Binding-site contacts:
Ligand atom O7 contacts residue ASN280 of chain 1.B at 3.2 Å (h-bond).
Ligand atom O7 contacts residue ASN282 of chain 1.B at 2.8 Å (h-bond).
Ligand atom C1 contacts residue ASN282 of chain 1.B at 1.4 Å.
Ligand atom C8 contacts residue GLU281 of chain 1.B at 3.4 Å.
Ligand atom O5 contacts residue ASN282 of chain 1.B at 2.3 Å (h-bond).
Ligand atom O6 contacts residue ASN282 of chain 1.B at 4.4 Å.
Ligand atom C7 contacts residue ASN280 of chain 1.B at 4.4 Å.
Ligand atom C7 contacts residue GLU281 of chain 1.B at 4.3 Å.
Ligand atom C3 contacts residue ASN282 of chain 1.B at 3.8 Å.
Ligand atom C2 contacts residue ASN282 of chain 1.B at 2.4 Å.
Ligand atom O7 contacts residue GLU281 of chain 1.B at 4.2 Å.
Ligand atom C8 contacts residue ASN282 of chain 1.B at 3.6 Å.
Ligand atom C7 contacts residue ASN282 of chain 1.B at 3.1 Å.
Ligand atom C4 contacts residue ASN282 of chain 1.B at 4.2 Å.
Ligand atom C5 contacts residue ASN282 of chain 1.B at 3.6 Å.
Ligand atom N2 contacts residue ASN282 of chain 1.B at 3.0 Å (h-bond).

The protein below binds the small molecule below.
Small molecule (SMILES): CC(=O)N[C@@H]1[C@@H](O)[C@H](O)[C@@H](CO)O[C@H]1O

Sequence of chain 1.B:
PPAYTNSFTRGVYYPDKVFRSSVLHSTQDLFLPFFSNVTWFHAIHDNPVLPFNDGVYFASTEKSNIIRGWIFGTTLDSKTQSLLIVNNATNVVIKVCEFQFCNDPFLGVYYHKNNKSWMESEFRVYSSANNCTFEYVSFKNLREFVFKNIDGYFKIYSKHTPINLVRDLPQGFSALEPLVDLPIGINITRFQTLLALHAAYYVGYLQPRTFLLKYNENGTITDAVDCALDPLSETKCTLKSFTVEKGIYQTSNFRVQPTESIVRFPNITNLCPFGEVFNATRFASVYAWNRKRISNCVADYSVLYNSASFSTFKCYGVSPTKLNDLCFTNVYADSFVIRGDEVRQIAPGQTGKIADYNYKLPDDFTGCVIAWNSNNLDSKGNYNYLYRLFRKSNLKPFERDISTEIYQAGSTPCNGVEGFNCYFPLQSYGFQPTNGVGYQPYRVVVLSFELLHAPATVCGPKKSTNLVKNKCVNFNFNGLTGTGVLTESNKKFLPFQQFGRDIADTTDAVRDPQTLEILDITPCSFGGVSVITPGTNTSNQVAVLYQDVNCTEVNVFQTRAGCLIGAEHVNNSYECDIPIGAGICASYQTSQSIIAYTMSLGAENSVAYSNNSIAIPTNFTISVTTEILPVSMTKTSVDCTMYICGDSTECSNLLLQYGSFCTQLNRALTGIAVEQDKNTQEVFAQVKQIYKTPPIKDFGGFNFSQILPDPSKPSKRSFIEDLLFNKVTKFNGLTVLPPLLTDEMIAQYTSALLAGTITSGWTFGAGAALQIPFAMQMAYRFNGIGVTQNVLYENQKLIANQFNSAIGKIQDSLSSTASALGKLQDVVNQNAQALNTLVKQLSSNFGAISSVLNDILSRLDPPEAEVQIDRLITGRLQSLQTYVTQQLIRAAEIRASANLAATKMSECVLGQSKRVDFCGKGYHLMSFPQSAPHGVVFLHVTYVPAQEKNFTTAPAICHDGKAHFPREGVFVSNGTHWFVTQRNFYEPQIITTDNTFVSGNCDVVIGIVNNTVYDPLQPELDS